Sequence of chain 1.B:
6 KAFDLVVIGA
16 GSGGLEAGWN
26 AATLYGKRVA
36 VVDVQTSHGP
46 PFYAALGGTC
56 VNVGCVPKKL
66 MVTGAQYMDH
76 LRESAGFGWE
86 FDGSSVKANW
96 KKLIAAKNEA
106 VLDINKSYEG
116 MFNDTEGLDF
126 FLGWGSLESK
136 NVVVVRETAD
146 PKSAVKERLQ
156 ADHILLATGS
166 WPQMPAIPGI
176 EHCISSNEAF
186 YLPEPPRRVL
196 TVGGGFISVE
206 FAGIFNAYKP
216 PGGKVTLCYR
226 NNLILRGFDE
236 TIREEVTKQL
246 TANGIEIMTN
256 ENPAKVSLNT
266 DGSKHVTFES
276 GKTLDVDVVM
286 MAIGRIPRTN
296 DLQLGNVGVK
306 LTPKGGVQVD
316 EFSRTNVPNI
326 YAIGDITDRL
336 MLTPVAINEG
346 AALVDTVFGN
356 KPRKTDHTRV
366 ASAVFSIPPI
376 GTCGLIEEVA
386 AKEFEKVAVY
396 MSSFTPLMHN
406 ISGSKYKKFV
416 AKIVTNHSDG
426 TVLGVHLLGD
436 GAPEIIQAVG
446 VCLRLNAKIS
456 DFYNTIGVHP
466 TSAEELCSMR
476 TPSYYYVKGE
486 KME

The protein below binds the small molecule below.
Small molecule (SMILES): O=C(NCCc1ccc(F)cc1)c1ccco1

Sequence of chain 1.A:
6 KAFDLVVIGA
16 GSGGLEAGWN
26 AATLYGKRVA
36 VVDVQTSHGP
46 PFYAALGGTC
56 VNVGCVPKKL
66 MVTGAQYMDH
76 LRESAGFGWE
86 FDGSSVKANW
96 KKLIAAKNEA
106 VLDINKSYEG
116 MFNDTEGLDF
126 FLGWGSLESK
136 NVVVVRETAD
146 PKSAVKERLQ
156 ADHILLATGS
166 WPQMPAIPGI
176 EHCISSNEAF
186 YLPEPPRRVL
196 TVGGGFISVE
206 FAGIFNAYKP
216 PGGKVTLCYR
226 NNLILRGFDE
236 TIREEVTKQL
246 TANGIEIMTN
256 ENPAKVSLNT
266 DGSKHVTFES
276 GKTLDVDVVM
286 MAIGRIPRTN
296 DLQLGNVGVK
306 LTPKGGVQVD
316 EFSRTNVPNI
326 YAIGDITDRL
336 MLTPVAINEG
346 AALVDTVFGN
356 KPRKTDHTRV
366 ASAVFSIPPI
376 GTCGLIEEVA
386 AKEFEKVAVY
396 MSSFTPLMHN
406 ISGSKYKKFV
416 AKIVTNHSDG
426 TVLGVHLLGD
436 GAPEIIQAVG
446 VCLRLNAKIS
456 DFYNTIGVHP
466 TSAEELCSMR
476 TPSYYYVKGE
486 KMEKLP

Binding-site contacts:
Ligand atom C12 contacts residue LEU65 of chain 1.A at 4.1 Å (hydrophobic).
Ligand atom F1 contacts residue LEU65 of chain 1.A at 3.3 Å.
Ligand atom F1 contacts residue LEU402 of chain 1.B at 3.7 Å.
Ligand atom C2 contacts residue PRO401 of chain 1.B at 3.8 Å (hydrophobic).
Ligand atom C13 contacts residue PRO465 of chain 1.B at 3.9 Å (hydrophobic).
Ligand atom C4 contacts residue PHE399 of chain 1.B at 4.0 Å (hydrophobic).
Ligand atom C3 contacts residue LEU402 of chain 1.B at 3.9 Å (hydrophobic).
Ligand atom O2 contacts residue LEU402 of chain 1.B at 2.7 Å (h-bond).
Ligand atom C12 contacts residue LYS64 of chain 1.A at 3.4 Å.
Ligand atom C6 contacts residue THR466 of chain 1.B at 3.5 Å.
Ligand atom O1 contacts residue GLU470 of chain 1.B at 4.2 Å.
Ligand atom N1 contacts residue PHE399 of chain 1.B at 3.7 Å.
Ligand atom N1 contacts residue THR466 of chain 1.B at 4.1 Å.
Ligand atom C12 contacts residue LEU402 of chain 1.B at 4.2 Å (hydrophobic).
Ligand atom C3 contacts residue PHE399 of chain 1.B at 3.3 Å (hydrophobic).
Ligand atom C11 contacts residue LEU402 of chain 1.B at 3.8 Å (hydrophobic).
Ligand atom C3 contacts residue PRO401 of chain 1.B at 4.0 Å (hydrophobic).
Ligand atom O1 contacts residue PHE399 of chain 1.B at 3.5 Å.
Ligand atom C11 contacts residue LYS64 of chain 1.A at 4.3 Å.
Ligand atom C5 contacts residue PHE399 of chain 1.B at 3.5 Å (hydrophobic).
Ligand atom C9 contacts residue PRO465 of chain 1.B at 3.5 Å (hydrophobic).
Ligand atom C11 contacts residue PRO465 of chain 1.B at 4.2 Å (hydrophobic).
Ligand atom C2 contacts residue LEU402 of chain 1.B at 3.5 Å (hydrophobic).
Ligand atom C8 contacts residue PRO465 of chain 1.B at 3.5 Å (hydrophobic).
Ligand atom C7 contacts residue THR466 of chain 1.B at 3.3 Å.
Ligand atom C10 contacts residue PRO465 of chain 1.B at 3.9 Å (hydrophobic).
Ligand atom C5 contacts residue PRO401 of chain 1.B at 3.7 Å (hydrophobic).
Ligand atom C2 contacts residue THR400 of chain 1.B at 3.7 Å.
Ligand atom O2 contacts residue PHE399 of chain 1.B at 4.2 Å.
Ligand atom C7 contacts residue SER467 of chain 1.B at 4.0 Å.
Ligand atom C13 contacts residue LYS64 of chain 1.A at 3.7 Å.
Ligand atom C10 contacts residue LEU402 of chain 1.B at 4.1 Å (hydrophobic).
Ligand atom C1 contacts residue PHE399 of chain 1.B at 3.8 Å (hydrophobic).
Ligand atom C5 contacts residue LEU402 of chain 1.B at 3.7 Å (hydrophobic).
Ligand atom C2 contacts residue PHE399 of chain 1.B at 3.6 Å (hydrophobic).
Ligand atom F1 contacts residue VAL61 of chain 1.A at 3.4 Å.
Ligand atom C11 contacts residue LEU65 of chain 1.A at 4.1 Å (hydrophobic).
Ligand atom C7 contacts residue PRO465 of chain 1.B at 3.7 Å (hydrophobic).
Ligand atom C6 contacts residue SER467 of chain 1.B at 3.8 Å.
Ligand atom O2 contacts residue PRO401 of chain 1.B at 3.2 Å.